A small-molecule ligand and the protein it binds are described below.
Small molecule (SMILES): O=S(=O)(O)c1ccccc1

Binding-site contacts:
Ligand atom S1 contacts residue PHE121 of chain 1.A at 4.1 Å.
Ligand atom O1 contacts residue ALA67 of chain 1.A at 4.1 Å.
Ligand atom O1 contacts residue PHE121 of chain 1.A at 3.2 Å.
Ligand atom O2 contacts residue SER70 of chain 1.A at 4.4 Å.
Ligand atom C3 contacts residue 44B1 of chain 1.F at 3.5 Å.
Ligand atom C2 contacts residue LEU66 of chain 1.A at 4.1 Å (hydrophobic).
Ligand atom C6 contacts residue PHE132 of chain 1.A at 4.2 Å (hydrophobic).
Ligand atom O1 contacts residue LEU66 of chain 1.A at 3.9 Å.
Ligand atom O2 contacts residue THR108 of chain 1.A at 3.3 Å (h-bond).
Ligand atom O2 contacts residue MET104 of chain 1.A at 3.8 Å.
Ligand atom C3 contacts residue PHE63 of chain 1.A at 3.9 Å (hydrophobic).
Ligand atom C2 contacts residue PHE63 of chain 1.A at 3.3 Å (hydrophobic).
Ligand atom C1 contacts residue PHE63 of chain 1.A at 3.6 Å (hydrophobic).
Ligand atom C1 contacts residue LEU66 of chain 1.A at 4.1 Å (hydrophobic).
Ligand atom O2 contacts residue 44B1 of chain 1.F at 2.7 Å (h-bond).
Ligand atom O1 contacts residue SER70 of chain 1.A at 2.6 Å (h-bond).
Ligand atom C3 contacts residue ALA67 of chain 1.A at 4.3 Å (hydrophobic).
Ligand atom S1 contacts residue ALA67 of chain 1.A at 4.4 Å.
Ligand atom O1 contacts residue MET104 of chain 1.A at 4.1 Å.
Ligand atom C1 contacts residue PHE121 of chain 1.A at 4.1 Å (hydrophobic).
Ligand atom C4 contacts residue PHE121 of chain 1.A at 3.6 Å (hydrophobic).
Ligand atom C6 contacts residue PHE121 of chain 1.A at 3.3 Å (hydrophobic).
Ligand atom C3 contacts residue LEU66 of chain 1.A at 4.1 Å (hydrophobic).
Ligand atom C2 contacts residue 44B1 of chain 1.F at 4.1 Å.
Ligand atom S1 contacts residue SER70 of chain 1.A at 3.9 Å.
Ligand atom C5 contacts residue THR108 of chain 1.A at 4.3 Å.
Ligand atom C1 contacts residue PHE132 of chain 1.A at 4.2 Å (hydrophobic).
Ligand atom S1 contacts residue MET104 of chain 1.A at 3.8 Å.
Ligand atom O1 contacts residue 44B1 of chain 1.F at 4.4 Å.
Ligand atom O1 contacts residue ARG111 of chain 1.A at 4.5 Å.
Ligand atom C5 contacts residue 44B1 of chain 1.F at 3.9 Å.
Ligand atom S1 contacts residue 44B1 of chain 1.F at 2.9 Å (h-bond).
Ligand atom C4 contacts residue 44B1 of chain 1.F at 3.2 Å.
Ligand atom C5 contacts residue PHE121 of chain 1.A at 3.1 Å (hydrophobic).

Sequence of chain 1.A:
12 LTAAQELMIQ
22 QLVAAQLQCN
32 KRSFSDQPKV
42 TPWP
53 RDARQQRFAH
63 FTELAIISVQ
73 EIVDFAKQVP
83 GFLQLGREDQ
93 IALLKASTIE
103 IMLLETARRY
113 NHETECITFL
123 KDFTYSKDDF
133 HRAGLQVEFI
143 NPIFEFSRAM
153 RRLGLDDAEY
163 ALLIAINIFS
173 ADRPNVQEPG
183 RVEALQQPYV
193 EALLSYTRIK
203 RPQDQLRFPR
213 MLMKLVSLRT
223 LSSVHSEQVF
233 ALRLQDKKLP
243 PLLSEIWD